Sequence of chain 1.A:
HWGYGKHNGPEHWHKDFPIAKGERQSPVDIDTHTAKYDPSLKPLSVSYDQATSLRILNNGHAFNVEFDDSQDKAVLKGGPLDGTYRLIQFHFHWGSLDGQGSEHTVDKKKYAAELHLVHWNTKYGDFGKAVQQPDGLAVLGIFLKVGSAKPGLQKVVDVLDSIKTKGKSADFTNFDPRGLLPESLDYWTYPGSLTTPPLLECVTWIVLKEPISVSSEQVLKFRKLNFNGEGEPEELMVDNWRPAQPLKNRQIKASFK

Binding-site contacts:
Ligand atom C5 contacts residue THR199 of chain 1.A at 3.2 Å.
Ligand atom C2 contacts residue ZN1 of chain 1.B at 4.4 Å.
Ligand atom C2 contacts residue HIS94 of chain 1.A at 3.9 Å.
Ligand atom C3 contacts residue HIS94 of chain 1.A at 4.2 Å.
Ligand atom C3 contacts residue VAL121 of chain 1.A at 4.2 Å (hydrophobic).
Ligand atom C1 contacts residue HIS94 of chain 1.A at 3.4 Å.
Ligand atom S1 contacts residue LEU197 of chain 1.A at 4.4 Å.
Ligand atom S1 contacts residue ZN1 of chain 1.B at 2.4 Å.
Ligand atom S1 contacts residue HIS94 of chain 1.A at 3.7 Å.
Ligand atom S1 contacts residue TRP208 of chain 1.A at 4.1 Å.
Ligand atom C5 contacts residue GLN92 of chain 1.A at 4.5 Å.
Ligand atom N1 contacts residue HIS96 of chain 1.A at 4.5 Å.
Ligand atom O1 contacts residue THR198 of chain 1.A at 3.7 Å.
Ligand atom C4 contacts residue THR199 of chain 1.A at 4.1 Å.
Ligand atom S1 contacts residue THR198 of chain 1.A at 3.5 Å (h-bond).
Ligand atom C6 contacts residue LEU140 of chain 1.A at 4.4 Å (hydrophobic).
Ligand atom S1 contacts residue HIS119 of chain 1.A at 3.3 Å (h-bond).
Ligand atom C5 contacts residue ZN1 of chain 1.B at 4.4 Å.
Ligand atom O1 contacts residue THR199 of chain 1.A at 3.0 Å (h-bond).
Ligand atom N1 contacts residue HIS94 of chain 1.A at 3.3 Å (h-bond).
Ligand atom C6 contacts residue VAL142 of chain 1.A at 3.7 Å (hydrophobic).
Ligand atom C4 contacts residue HIS94 of chain 1.A at 4.2 Å.
Ligand atom C5 contacts residue HIS94 of chain 1.A at 3.8 Å.
Ligand atom C1 contacts residue ZN1 of chain 1.B at 3.1 Å.
Ligand atom C4 contacts residue GLN92 of chain 1.A at 3.9 Å.
Ligand atom C3 contacts residue GLN92 of chain 1.A at 4.3 Å.
Ligand atom C2 contacts residue VAL121 of chain 1.A at 4.0 Å (hydrophobic).
Ligand atom C1 contacts residue THR199 of chain 1.A at 4.0 Å.
Ligand atom N1 contacts residue THR199 of chain 1.A at 3.1 Å (h-bond).
Ligand atom C6 contacts residue VAL121 of chain 1.A at 3.9 Å (hydrophobic).
Ligand atom S1 contacts residue HIS96 of chain 1.A at 4.2 Å.
Ligand atom C1 contacts residue THR198 of chain 1.A at 4.4 Å.
Ligand atom C2 contacts residue LEU197 of chain 1.A at 4.2 Å (hydrophobic).
Ligand atom O1 contacts residue HIS96 of chain 1.A at 3.4 Å (h-bond).
Ligand atom N1 contacts residue ZN1 of chain 1.B at 3.2 Å.
Ligand atom C3 contacts residue LEU197 of chain 1.A at 4.4 Å (hydrophobic).
Ligand atom O1 contacts residue ZN1 of chain 1.B at 2.6 Å.
Ligand atom O1 contacts residue HIS94 of chain 1.A at 3.1 Å (h-bond).
Ligand atom C6 contacts residue LEU197 of chain 1.A at 3.8 Å (hydrophobic).

A small-molecule ligand and the protein it binds are described below.
Small molecule (SMILES): Cc1cccn(O)c1=S